Sequence of chain 1.B:
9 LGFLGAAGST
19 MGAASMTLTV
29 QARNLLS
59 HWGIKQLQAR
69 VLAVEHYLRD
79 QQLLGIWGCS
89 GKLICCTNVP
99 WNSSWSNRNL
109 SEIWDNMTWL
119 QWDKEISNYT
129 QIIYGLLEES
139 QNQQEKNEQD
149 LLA

Binding-site contacts:
Ligand atom C4 contacts residue ASN100 of chain 1.B at 4.2 Å.
Ligand atom N2 contacts residue ASN100 of chain 1.B at 2.9 Å (h-bond).
Ligand atom O5 contacts residue SER102 of chain 1.B at 3.5 Å (h-bond).
Ligand atom C1 contacts residue SER102 of chain 1.B at 4.0 Å.
Ligand atom C1 contacts residue ASN100 of chain 1.B at 1.4 Å.
Ligand atom C6 contacts residue TYR127 of chain 1.B at 3.8 Å (hydrophobic).
Ligand atom C4 contacts residue ILE130 of chain 1.B at 3.9 Å (hydrophobic).
Ligand atom C3 contacts residue ASN100 of chain 1.B at 3.8 Å.
Ligand atom C6 contacts residue ILE130 of chain 1.B at 4.4 Å (hydrophobic).
Ligand atom C7 contacts residue ASN100 of chain 1.B at 3.4 Å.
Ligand atom O5 contacts residue ASN100 of chain 1.B at 2.3 Å (h-bond).
Ligand atom O4 contacts residue ILE130 of chain 1.B at 4.3 Å.
Ligand atom O7 contacts residue ASN100 of chain 1.B at 4.0 Å.
Ligand atom C2 contacts residue ASN100 of chain 1.B at 2.4 Å.
Ligand atom C8 contacts residue ASN100 of chain 1.B at 3.8 Å.
Ligand atom C5 contacts residue ASN100 of chain 1.B at 3.6 Å.

This small molecule binds to this protein.
Small molecule (SMILES): CC(=O)N[C@H]1CO[C@H](CO[C@@H]2O[C@@H](C)[C@@H](O)[C@@H](O)[C@@H]2O)[C@@H](O)[C@@H]1O